Binding-site contacts:
Ligand atom C2 contacts residue LYS167 of chain 1.B at 3.4 Å.
Ligand atom O4' contacts residue LYS167 of chain 1.B at 2.6 Å (salt-bridge).
Ligand atom N3B contacts residue LYS40 of chain 1.B at 3.7 Å.
Ligand atom C5 contacts residue LYS167 of chain 1.B at 3.4 Å.
Ligand atom O3G contacts residue GLY115 of chain 1.B at 3.4 Å (h-bond).
Ligand atom PB contacts residue MN1 of chain 1.E at 3.3 Å.
Ligand atom O1B contacts residue MN1 of chain 1.E at 1.7 Å.
Ligand atom C5 contacts residue LYS207 of chain 1.B at 3.0 Å.
Ligand atom O6 contacts residue LYS207 of chain 1.B at 3.0 Å (salt-bridge).
Ligand atom C1' contacts residue LYS167 of chain 1.B at 3.0 Å.
Ligand atom O1A contacts residue ALA42 of chain 1.B at 3.2 Å (h-bond).
Ligand atom O2B contacts residue GLY39 of chain 1.B at 2.3 Å (h-bond).
Ligand atom O1G contacts residue MN1 of chain 1.E at 3.2 Å.
Ligand atom O3G contacts residue THR68 of chain 1.B at 3.1 Å (h-bond).
Ligand atom O6 contacts residue ALA206 of chain 1.B at 3.3 Å (h-bond).
Ligand atom O2G contacts residue ILE36 of chain 1.B at 3.0 Å (h-bond).
Ligand atom O1A contacts residue GLY39 of chain 1.B at 3.3 Å.
Ligand atom C4 contacts residue LYS207 of chain 1.B at 3.5 Å.
Ligand atom N3 contacts residue LYS167 of chain 1.B at 3.5 Å.
Ligand atom O2B contacts residue LYS40 of chain 1.B at 2.8 Å (salt-bridge).
Ligand atom PG contacts residue MN1 of chain 1.E at 3.3 Å.
Ligand atom O2B contacts residue SER38 of chain 1.B at 3.4 Å.
Ligand atom C2 contacts residue LYS207 of chain 1.B at 3.3 Å.
Ligand atom N2 contacts residue ASP169 of chain 1.B at 3.4 Å (salt-bridge).
Ligand atom O6 contacts residue LYS167 of chain 1.B at 3.4 Å.
Ligand atom C8 contacts residue ALA42 of chain 1.B at 3.7 Å (hydrophobic).
Ligand atom N3B contacts residue ILE36 of chain 1.B at 3.3 Å (h-bond).
Ligand atom O1B contacts residue THR41 of chain 1.B at 3.2 Å (h-bond).
Ligand atom N3 contacts residue LYS207 of chain 1.B at 3.6 Å.
Ligand atom C6 contacts residue LYS167 of chain 1.B at 3.3 Å.
Ligand atom C8 contacts residue LYS207 of chain 1.B at 3.6 Å.
Ligand atom N1 contacts residue LYS207 of chain 1.B at 2.7 Å (salt-bridge).
Ligand atom N9 contacts residue LYS167 of chain 1.B at 3.1 Å (salt-bridge).
Ligand atom C6 contacts residue LYS207 of chain 1.B at 2.6 Å.
Ligand atom C4 contacts residue LYS167 of chain 1.B at 3.3 Å.
Ligand atom O3G contacts residue MN1 of chain 1.E at 2.6 Å.
Ligand atom N1 contacts residue ASP169 of chain 1.B at 3.2 Å (salt-bridge).
Ligand atom O6 contacts residue ASN166 of chain 1.B at 3.0 Å (h-bond).
Ligand atom N7 contacts residue LYS207 of chain 1.B at 3.2 Å (salt-bridge).
Ligand atom N1 contacts residue LYS167 of chain 1.B at 3.2 Å.

Sequence of chain 1.B:
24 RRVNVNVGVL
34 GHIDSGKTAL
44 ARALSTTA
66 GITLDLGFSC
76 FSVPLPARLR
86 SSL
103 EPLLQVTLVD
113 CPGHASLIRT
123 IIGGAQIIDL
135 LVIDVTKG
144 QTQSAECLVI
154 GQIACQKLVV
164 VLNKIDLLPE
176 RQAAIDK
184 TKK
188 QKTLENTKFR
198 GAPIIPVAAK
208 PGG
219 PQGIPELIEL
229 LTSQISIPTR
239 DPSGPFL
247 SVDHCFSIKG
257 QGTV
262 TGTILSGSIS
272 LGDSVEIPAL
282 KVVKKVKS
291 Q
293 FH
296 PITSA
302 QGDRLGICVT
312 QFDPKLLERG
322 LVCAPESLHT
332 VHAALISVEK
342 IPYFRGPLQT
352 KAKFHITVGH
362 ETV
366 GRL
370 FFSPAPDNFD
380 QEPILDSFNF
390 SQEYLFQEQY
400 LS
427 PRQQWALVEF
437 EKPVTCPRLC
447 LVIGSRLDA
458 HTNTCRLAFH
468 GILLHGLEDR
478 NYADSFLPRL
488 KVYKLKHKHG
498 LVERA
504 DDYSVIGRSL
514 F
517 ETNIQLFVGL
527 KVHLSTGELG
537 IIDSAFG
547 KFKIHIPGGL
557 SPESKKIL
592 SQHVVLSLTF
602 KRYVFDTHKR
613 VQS

The protein below binds the small molecule below.
Small molecule (SMILES): Nc1nc2c(ncn2[C@@H]2O[C@H](CO[P](=O)(O)O[P](=O)(O)NP(=O)(O)O)[C@@H](O)[C@H]2O)c(=O)[nH]1